This protein binds this small molecule.
Small molecule (SMILES): O=C(O)CC(CC(=O)O)C(=O)O

Sequence of chain 1.A:
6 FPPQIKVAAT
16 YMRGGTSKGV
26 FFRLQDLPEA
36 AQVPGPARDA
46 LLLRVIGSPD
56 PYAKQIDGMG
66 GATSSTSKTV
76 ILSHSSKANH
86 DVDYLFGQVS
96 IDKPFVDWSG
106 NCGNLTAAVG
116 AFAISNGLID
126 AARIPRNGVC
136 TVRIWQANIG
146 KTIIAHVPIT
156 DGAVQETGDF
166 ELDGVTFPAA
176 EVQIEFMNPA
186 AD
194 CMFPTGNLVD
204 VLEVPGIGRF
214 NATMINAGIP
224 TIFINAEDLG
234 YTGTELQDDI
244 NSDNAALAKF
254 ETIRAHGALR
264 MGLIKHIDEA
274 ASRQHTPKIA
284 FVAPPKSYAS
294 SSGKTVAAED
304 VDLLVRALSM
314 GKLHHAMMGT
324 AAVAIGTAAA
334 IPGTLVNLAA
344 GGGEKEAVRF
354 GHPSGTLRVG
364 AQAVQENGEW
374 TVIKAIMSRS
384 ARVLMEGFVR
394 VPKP

Binding-site contacts:
Ligand atom C2 contacts residue SER312 of chain 1.A at 3.3 Å.
Ligand atom O5 contacts residue LYS73 of chain 1.A at 2.7 Å (salt-bridge).
Ligand atom O4 contacts residue ASN109 of chain 1.A at 3.2 Å (h-bond).
Ligand atom C1 contacts residue LYS281 of chain 1.A at 3.5 Å.
Ligand atom O1 contacts residue MET313 of chain 1.A at 3.6 Å.
Ligand atom O1 contacts residue LYS281 of chain 1.A at 2.8 Å (salt-bridge).
Ligand atom O3 contacts residue GLY322 of chain 1.A at 2.9 Å (h-bond).
Ligand atom O3 contacts residue CYS107 of chain 1.A at 3.7 Å.
Ligand atom O3 contacts residue MET321 of chain 1.A at 3.4 Å.
Ligand atom C2 contacts residue MET321 of chain 1.A at 3.7 Å (hydrophobic).
Ligand atom C5 contacts residue MET321 of chain 1.A at 3.4 Å (hydrophobic).
Ligand atom O2 contacts residue HIS278 of chain 1.A at 3.4 Å.
Ligand atom C2 contacts residue SER69 of chain 1.A at 3.9 Å.
Ligand atom O4 contacts residue HIS317 of chain 1.A at 3.1 Å (h-bond).
Ligand atom O5 contacts residue SER69 of chain 1.A at 3.4 Å (h-bond).
Ligand atom O5 contacts residue SER70 of chain 1.A at 3.3 Å.
Ligand atom O6 contacts residue SER69 of chain 1.A at 3.5 Å.
Ligand atom C4 contacts residue LYS73 of chain 1.A at 3.7 Å.
Ligand atom O5 contacts residue SER22 of chain 1.A at 2.6 Å (h-bond).
Ligand atom C5 contacts residue GLY322 of chain 1.A at 3.7 Å.
Ligand atom C1 contacts residue SER312 of chain 1.A at 3.4 Å.
Ligand atom O3 contacts residue ASN109 of chain 1.A at 2.8 Å (h-bond).
Ligand atom O4 contacts residue MET321 of chain 1.A at 3.3 Å.
Ligand atom C6 contacts residue SER22 of chain 1.A at 3.5 Å.
Ligand atom O4 contacts residue SER22 of chain 1.A at 3.6 Å.
Ligand atom C6 contacts residue LYS73 of chain 1.A at 3.5 Å.
Ligand atom C6 contacts residue HIS317 of chain 1.A at 3.6 Å.
Ligand atom C3 contacts residue MET321 of chain 1.A at 3.8 Å (hydrophobic).
Ligand atom O2 contacts residue MET321 of chain 1.A at 3.8 Å.
Ligand atom O6 contacts residue SER70 of chain 1.A at 2.6 Å (h-bond).
Ligand atom C4 contacts residue MET321 of chain 1.A at 3.7 Å (hydrophobic).
Ligand atom C6 contacts residue SER69 of chain 1.A at 3.4 Å.
Ligand atom O6 contacts residue HIS317 of chain 1.A at 2.9 Å (h-bond).
Ligand atom O1 contacts residue SER312 of chain 1.A at 2.5 Å (h-bond).
Ligand atom C3 contacts residue LYS73 of chain 1.A at 3.6 Å.
Ligand atom O1 contacts residue MET321 of chain 1.A at 3.8 Å.
Ligand atom C5 contacts residue ASN109 of chain 1.A at 3.3 Å.
Ligand atom C6 contacts residue SER70 of chain 1.A at 3.5 Å.
Ligand atom O2 contacts residue LYS281 of chain 1.A at 3.5 Å (salt-bridge).
Ligand atom C1 contacts residue MET321 of chain 1.A at 3.5 Å (hydrophobic).